Sequence of chain 1.D:
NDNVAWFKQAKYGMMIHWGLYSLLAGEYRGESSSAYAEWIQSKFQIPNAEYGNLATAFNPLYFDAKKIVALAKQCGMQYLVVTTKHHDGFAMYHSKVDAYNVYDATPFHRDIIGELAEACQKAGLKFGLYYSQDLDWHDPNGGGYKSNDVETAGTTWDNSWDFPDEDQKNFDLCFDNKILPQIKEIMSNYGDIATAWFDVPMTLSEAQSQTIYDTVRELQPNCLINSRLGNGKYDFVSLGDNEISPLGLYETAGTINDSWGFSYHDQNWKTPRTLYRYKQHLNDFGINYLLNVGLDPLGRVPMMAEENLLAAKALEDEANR

Binding-site contacts:
Ligand atom C4 contacts residue GLU39 of chain 1.D at 4.1 Å.
Ligand atom O4 contacts residue HIS18 of chain 1.D at 2.9 Å (h-bond).
Ligand atom C5 contacts residue TRP283 of chain 1.D at 3.9 Å (hydrophobic).
Ligand atom C3 contacts residue TRP40 of chain 1.D at 3.9 Å (hydrophobic).
Ligand atom C4 contacts residue HIS18 of chain 1.D at 3.4 Å.
Ligand atom O2 contacts residue TRP40 of chain 1.D at 3.3 Å (h-bond).
Ligand atom C6 contacts residue TRP283 of chain 1.D at 3.5 Å (hydrophobic).
Ligand atom C2 contacts residue ASP200 of chain 1.D at 4.4 Å.
Ligand atom O4 contacts residue TYR131 of chain 1.D at 3.6 Å (h-bond).
Ligand atom O3 contacts residue HIS88 of chain 1.D at 4.0 Å.
Ligand atom C5 contacts residue HIS18 of chain 1.D at 4.2 Å.
Ligand atom O5 contacts residue TRP198 of chain 1.D at 4.2 Å.
Ligand atom C2 contacts residue HIS88 of chain 1.D at 3.8 Å.
Ligand atom O1 contacts residue TYR131 of chain 1.D at 3.9 Å.
Ligand atom C1 contacts residue ASP200 of chain 1.D at 3.8 Å.
Ligand atom C6 contacts residue HIS18 of chain 1.D at 3.6 Å.
Ligand atom O2 contacts residue HIS88 of chain 1.D at 4.0 Å.
Ligand atom O1 contacts residue HIS88 of chain 1.D at 4.3 Å.
Ligand atom C4 contacts residue HIS87 of chain 1.D at 3.7 Å.
Ligand atom C3 contacts residue TRP283 of chain 1.D at 4.2 Å (hydrophobic).
Ligand atom O5 contacts residue ASP200 of chain 1.D at 4.4 Å.
Ligand atom O3 contacts residue HIS87 of chain 1.D at 3.1 Å.
Ligand atom C4 contacts residue TRP283 of chain 1.D at 3.9 Å (hydrophobic).
Ligand atom C2 contacts residue TRP40 of chain 1.D at 3.9 Å (hydrophobic).
Ligand atom O3 contacts residue TRP40 of chain 1.D at 3.0 Å (h-bond).
Ligand atom C3 contacts residue GLU39 of chain 1.D at 3.7 Å.
Ligand atom O3 contacts residue GLU39 of chain 1.D at 3.0 Å (salt-bridge).
Ligand atom O2 contacts residue TYR37 of chain 1.D at 4.2 Å.
Ligand atom O4 contacts residue HIS87 of chain 1.D at 2.7 Å (h-bond).
Ligand atom C2 contacts residue HIS87 of chain 1.D at 4.5 Å.
Ligand atom C3 contacts residue HIS87 of chain 1.D at 4.0 Å.
Ligand atom C6 contacts residue TRP198 of chain 1.D at 4.4 Å (hydrophobic).
Ligand atom O3 contacts residue TYR37 of chain 1.D at 4.5 Å.
Ligand atom C3 contacts residue TYR37 of chain 1.D at 4.4 Å (hydrophobic).
Ligand atom O1 contacts residue ASP200 of chain 1.D at 2.4 Å (salt-bridge).

The small molecule below binds the protein below.
Small molecule (SMILES): C[C@@H]1O[C@H](O)[C@@H](O)[C@H](O)[C@@H]1O